Sequence of chain 1.G:
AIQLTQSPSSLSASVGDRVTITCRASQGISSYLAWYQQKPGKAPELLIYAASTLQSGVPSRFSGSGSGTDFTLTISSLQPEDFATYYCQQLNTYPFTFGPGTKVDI

A small-molecule ligand and the protein it binds are described below.
Small molecule (SMILES): CC(=O)N[C@H]1[C@H](O[C@H]2[C@H](O)[C@@H](NC(C)=O)CO[C@@H]2CO)O[C@H](CO)[C@@H](O)[C@@H]1O

Sequence of chain 1.B:
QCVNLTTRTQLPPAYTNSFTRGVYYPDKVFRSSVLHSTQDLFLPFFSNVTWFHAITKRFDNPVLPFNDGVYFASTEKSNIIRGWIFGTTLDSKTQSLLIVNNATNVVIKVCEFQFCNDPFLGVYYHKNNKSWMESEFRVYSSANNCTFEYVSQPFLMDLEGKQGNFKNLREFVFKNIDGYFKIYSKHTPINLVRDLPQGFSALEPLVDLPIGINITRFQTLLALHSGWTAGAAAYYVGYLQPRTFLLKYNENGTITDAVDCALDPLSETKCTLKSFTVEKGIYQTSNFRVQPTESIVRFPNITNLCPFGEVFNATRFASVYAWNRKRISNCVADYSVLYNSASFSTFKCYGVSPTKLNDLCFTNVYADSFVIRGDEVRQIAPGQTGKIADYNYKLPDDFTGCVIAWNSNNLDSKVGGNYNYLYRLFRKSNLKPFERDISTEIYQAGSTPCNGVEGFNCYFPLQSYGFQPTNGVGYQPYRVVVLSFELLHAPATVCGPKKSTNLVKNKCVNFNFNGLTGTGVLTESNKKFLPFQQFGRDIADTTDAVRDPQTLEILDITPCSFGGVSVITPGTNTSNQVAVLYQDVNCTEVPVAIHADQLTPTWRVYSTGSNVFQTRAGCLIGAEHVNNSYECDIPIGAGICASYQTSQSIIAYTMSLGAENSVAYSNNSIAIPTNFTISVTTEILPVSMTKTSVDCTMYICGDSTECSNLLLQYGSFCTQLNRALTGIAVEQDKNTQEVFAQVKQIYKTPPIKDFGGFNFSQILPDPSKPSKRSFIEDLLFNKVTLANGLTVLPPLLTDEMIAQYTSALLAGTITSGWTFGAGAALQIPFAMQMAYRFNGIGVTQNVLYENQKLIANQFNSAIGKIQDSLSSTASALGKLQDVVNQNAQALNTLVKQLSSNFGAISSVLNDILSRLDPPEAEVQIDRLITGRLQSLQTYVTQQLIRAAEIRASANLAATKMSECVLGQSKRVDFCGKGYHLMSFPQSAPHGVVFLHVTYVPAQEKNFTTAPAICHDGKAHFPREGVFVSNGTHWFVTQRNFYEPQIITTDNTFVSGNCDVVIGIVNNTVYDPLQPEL

Binding-site contacts:
Ligand atom C8 contacts residue VAL171 of chain 1.B at 3.8 Å (hydrophobic).
Ligand atom O7 contacts residue ASN122 of chain 1.B at 3.8 Å.
Ligand atom C6 contacts residue VAL127 of chain 1.B at 4.2 Å (hydrophobic).
Ligand atom O6 contacts residue VAL171 of chain 1.B at 4.0 Å.
Ligand atom C5 contacts residue ASN122 of chain 1.B at 3.7 Å.
Ligand atom O7 contacts residue THR124 of chain 1.B at 3.3 Å.
Ligand atom C5 contacts residue ASN125 of chain 1.B at 4.0 Å.
Ligand atom N2 contacts residue ASN122 of chain 1.B at 2.9 Å (h-bond).
Ligand atom C7 contacts residue ASN122 of chain 1.B at 3.5 Å.
Ligand atom C7 contacts residue THR124 of chain 1.B at 4.4 Å.
Ligand atom C3 contacts residue ASN122 of chain 1.B at 3.8 Å.
Ligand atom O5 contacts residue THR124 of chain 1.B at 4.2 Å.
Ligand atom C1 contacts residue THR124 of chain 1.B at 3.8 Å.
Ligand atom C4 contacts residue ASN122 of chain 1.B at 4.3 Å.
Ligand atom C7 contacts residue ALA123 of chain 1.B at 4.4 Å (hydrophobic).
Ligand atom C6 contacts residue ASN125 of chain 1.B at 3.7 Å.
Ligand atom C3 contacts residue THR124 of chain 1.B at 4.3 Å.
Ligand atom O6 contacts residue VAL127 of chain 1.B at 3.4 Å.
Ligand atom C5 contacts residue THR124 of chain 1.B at 4.0 Å.
Ligand atom C8 contacts residue THR93 of chain 1.G at 4.4 Å.
Ligand atom C1 contacts residue ASN122 of chain 1.B at 1.4 Å.
Ligand atom O5 contacts residue VAL127 of chain 1.B at 4.2 Å.
Ligand atom O5 contacts residue ASN122 of chain 1.B at 2.4 Å (h-bond).
Ligand atom C2 contacts residue ASN122 of chain 1.B at 2.5 Å.
Ligand atom O7 contacts residue ALA123 of chain 1.B at 4.2 Å.
Ligand atom O5 contacts residue ASN125 of chain 1.B at 4.0 Å.
Ligand atom C6 contacts residue VAL171 of chain 1.B at 3.8 Å (hydrophobic).
Ligand atom C8 contacts residue ALA123 of chain 1.B at 4.2 Å (hydrophobic).